The small molecule below binds the protein below.
Small molecule (SMILES): Cc1cc(N)nc(C[C@@H]2CNC[C@@H]2OCCCCCc2cc(F)cc(Cl)c2)c1

Sequence of chain 1.A:
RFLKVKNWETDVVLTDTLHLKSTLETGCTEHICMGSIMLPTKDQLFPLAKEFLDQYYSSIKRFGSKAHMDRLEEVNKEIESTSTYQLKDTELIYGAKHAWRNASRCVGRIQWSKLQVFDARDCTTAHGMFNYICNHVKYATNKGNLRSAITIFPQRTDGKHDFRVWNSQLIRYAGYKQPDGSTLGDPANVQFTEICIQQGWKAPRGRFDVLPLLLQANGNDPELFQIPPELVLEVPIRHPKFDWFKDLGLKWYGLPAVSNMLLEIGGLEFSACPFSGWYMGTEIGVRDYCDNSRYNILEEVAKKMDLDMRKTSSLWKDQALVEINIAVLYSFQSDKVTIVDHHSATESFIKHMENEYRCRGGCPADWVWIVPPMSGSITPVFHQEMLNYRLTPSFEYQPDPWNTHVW

Binding-site contacts:
Ligand atom C12 contacts residue VAL271 of chain 1.A at 3.7 Å (hydrophobic).
Ligand atom C23 contacts residue HEM1 of chain 1.C at 3.6 Å.
Ligand atom C08 contacts residue HEM1 of chain 1.C at 3.6 Å.
Ligand atom C26 contacts residue HEM1 of chain 1.C at 3.6 Å.
Ligand atom N01 contacts residue TRP382 of chain 1.A at 3.9 Å.
Ligand atom N01 contacts residue HEM1 of chain 1.C at 2.6 Å (h-bond).
Ligand atom C2' contacts residue HEM1 of chain 1.C at 3.5 Å.
Ligand atom CL2 contacts residue MET293 of chain 1.A at 3.2 Å.
Ligand atom C14 contacts residue HEM1 of chain 1.C at 3.8 Å.
Ligand atom N02 contacts residue HEM1 of chain 1.C at 2.9 Å (h-bond).
Ligand atom F23 contacts residue PRO269 of chain 1.A at 3.8 Å.
Ligand atom O09 contacts residue HEM1 of chain 1.C at 3.1 Å (h-bond).
Ligand atom C03 contacts residue TYR410 of chain 1.A at 3.7 Å (hydrophobic).
Ligand atom F23 contacts residue HEM1 of chain 1.C at 3.4 Å.
Ligand atom F23 contacts residue GLY290 of chain 1.A at 3.3 Å.
Ligand atom C11 contacts residue GLN182 of chain 1.A at 3.8 Å.
Ligand atom C13 contacts residue VAL271 of chain 1.A at 3.8 Å (hydrophobic).
Ligand atom C24 contacts residue PRO269 of chain 1.A at 3.7 Å (hydrophobic).
Ligand atom C3' contacts residue HEM1 of chain 1.C at 3.9 Å.
Ligand atom C12 contacts residue HEM1 of chain 1.C at 3.7 Å.
Ligand atom C24 contacts residue TRP291 of chain 1.A at 3.2 Å (hydrophobic).
Ligand atom C10 contacts residue GLN182 of chain 1.A at 3.8 Å.
Ligand atom C23 contacts residue PRO269 of chain 1.A at 3.9 Å (hydrophobic).
Ligand atom C07 contacts residue TRP10 of chain 1.B at 3.8 Å (hydrophobic).
Ligand atom C06 contacts residue HEM1 of chain 1.C at 3.5 Å.
Ligand atom C24 contacts residue HEM1 of chain 1.C at 3.5 Å.
Ligand atom CL2 contacts residue TYR292 of chain 1.A at 3.7 Å.
Ligand atom C03 contacts residue LEU41 of chain 1.A at 3.7 Å (hydrophobic).
Ligand atom C07 contacts residue LEU41 of chain 1.A at 3.8 Å (hydrophobic).
Ligand atom N02 contacts residue ARG118 of chain 1.A at 3.4 Å (salt-bridge).
Ligand atom C2' contacts residue H4B1 of chain 1.D at 3.8 Å.
Ligand atom C5' contacts residue H4B1 of chain 1.D at 3.2 Å.
Ligand atom C10 contacts residue HEM1 of chain 1.C at 3.6 Å.
Ligand atom CL2 contacts residue GLU296 of chain 1.A at 3.5 Å.
Ligand atom N1' contacts residue H4B1 of chain 1.D at 2.5 Å (h-bond).
Ligand atom C02 contacts residue HEM1 of chain 1.C at 3.3 Å.
Ligand atom N1' contacts residue HEM1 of chain 1.C at 3.6 Å (h-bond).
Ligand atom CL2 contacts residue HEM1 of chain 1.C at 3.6 Å.
Ligand atom C25 contacts residue HEM1 of chain 1.C at 3.7 Å.
Ligand atom C14 contacts residue VAL271 of chain 1.A at 3.7 Å (hydrophobic).

Sequence of chain 1.B:
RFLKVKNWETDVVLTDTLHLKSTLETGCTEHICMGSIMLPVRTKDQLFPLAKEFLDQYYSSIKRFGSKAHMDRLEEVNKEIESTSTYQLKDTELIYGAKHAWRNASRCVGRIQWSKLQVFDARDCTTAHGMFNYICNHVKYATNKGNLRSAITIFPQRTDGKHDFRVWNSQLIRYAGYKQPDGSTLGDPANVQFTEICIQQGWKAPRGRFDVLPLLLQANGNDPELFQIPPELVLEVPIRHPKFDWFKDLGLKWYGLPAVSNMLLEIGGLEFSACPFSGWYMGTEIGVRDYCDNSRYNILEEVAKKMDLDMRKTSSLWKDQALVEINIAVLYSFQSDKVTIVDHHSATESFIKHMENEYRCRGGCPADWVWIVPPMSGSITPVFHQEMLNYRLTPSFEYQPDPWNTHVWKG